A protein and the small-molecule ligand that binds it are described below.
Small molecule (SMILES): O=C(CCC(F)(F)F)N1CCC(c2ccc(F)cc2)CC1

Sequence of chain 1.A:
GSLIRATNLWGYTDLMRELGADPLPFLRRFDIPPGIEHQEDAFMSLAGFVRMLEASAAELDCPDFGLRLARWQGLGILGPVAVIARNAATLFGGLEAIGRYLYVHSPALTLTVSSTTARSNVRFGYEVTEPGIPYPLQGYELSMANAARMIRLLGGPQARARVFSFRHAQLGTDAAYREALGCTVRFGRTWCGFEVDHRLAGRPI

Binding-site contacts:
Ligand atom O1 contacts residue ASN148 of chain 1.A at 3.2 Å (h-bond).
Ligand atom F1 contacts residue PHE196 of chain 1.A at 3.2 Å.
Ligand atom C5 contacts residue TYR128 of chain 1.A at 3.6 Å (hydrophobic).
Ligand atom C15 contacts residue SER145 of chain 1.A at 3.7 Å.
Ligand atom C13 contacts residue TYR128 of chain 1.A at 3.5 Å (hydrophobic).
Ligand atom C5 contacts residue LEU111 of chain 1.A at 3.7 Å (hydrophobic).
Ligand atom F3 contacts residue GLY141 of chain 1.A at 3.5 Å.
Ligand atom F4 contacts residue GLY141 of chain 1.A at 3.2 Å.
Ligand atom C14 contacts residue GLY141 of chain 1.A at 3.8 Å.
Ligand atom C13 contacts residue SER145 of chain 1.A at 3.1 Å.
Ligand atom F3 contacts residue TYR128 of chain 1.A at 3.4 Å.
Ligand atom O1 contacts residue LEU144 of chain 1.A at 3.7 Å.
Ligand atom C2 contacts residue MET152 of chain 1.A at 3.8 Å (hydrophobic).
Ligand atom F2 contacts residue ILE6 of chain 1.A at 3.2 Å.
Ligand atom C13 contacts residue ASN10 of chain 1.A at 3.2 Å.
Ligand atom C12 contacts residue ASN10 of chain 1.A at 3.2 Å.
Ligand atom C14 contacts residue ASN10 of chain 1.A at 3.6 Å.
Ligand atom C9 contacts residue LEU113 of chain 1.A at 3.9 Å (hydrophobic).
Ligand atom C1 contacts residue ASN148 of chain 1.A at 3.7 Å.
Ligand atom C7 contacts residue MET152 of chain 1.A at 3.6 Å (hydrophobic).
Ligand atom N1 contacts residue SER145 of chain 1.A at 4.0 Å.
Ligand atom C1 contacts residue ILE79 of chain 1.A at 3.9 Å (hydrophobic).
Ligand atom F3 contacts residue SER145 of chain 1.A at 3.1 Å.
Ligand atom C4 contacts residue TYR128 of chain 1.A at 3.5 Å (hydrophobic).
Ligand atom C9 contacts residue PHE196 of chain 1.A at 3.9 Å (hydrophobic).
Ligand atom F2 contacts residue PHE51 of chain 1.A at 3.9 Å.
Ligand atom C7 contacts residue ILE100 of chain 1.A at 3.8 Å (hydrophobic).
Ligand atom C14 contacts residue SER145 of chain 1.A at 3.2 Å.
Ligand atom N1 contacts residue ASN10 of chain 1.A at 3.7 Å.
Ligand atom C2 contacts residue SER145 of chain 1.A at 3.6 Å.
Ligand atom F4 contacts residue PHE51 of chain 1.A at 3.5 Å.
Ligand atom C10 contacts residue LEU113 of chain 1.A at 3.6 Å (hydrophobic).
Ligand atom O1 contacts residue SER145 of chain 1.A at 3.5 Å.
Ligand atom C2 contacts residue ASN148 of chain 1.A at 3.8 Å.
Ligand atom C8 contacts residue ILE100 of chain 1.A at 3.8 Å (hydrophobic).
Ligand atom C15 contacts residue GLY141 of chain 1.A at 3.8 Å.
Ligand atom O1 contacts residue ASN10 of chain 1.A at 3.1 Å (h-bond).
Ligand atom C12 contacts residue SER145 of chain 1.A at 3.4 Å.
Ligand atom F1 contacts residue LEU113 of chain 1.A at 3.5 Å.
Ligand atom F2 contacts residue LEU48 of chain 1.A at 3.6 Å.